Sequence of chain 1.A:
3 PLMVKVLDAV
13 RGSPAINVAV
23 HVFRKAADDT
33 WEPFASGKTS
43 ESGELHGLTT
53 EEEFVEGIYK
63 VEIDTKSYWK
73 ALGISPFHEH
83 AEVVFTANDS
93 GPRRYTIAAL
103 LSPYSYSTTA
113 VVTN

Sequence of chain 2.A:
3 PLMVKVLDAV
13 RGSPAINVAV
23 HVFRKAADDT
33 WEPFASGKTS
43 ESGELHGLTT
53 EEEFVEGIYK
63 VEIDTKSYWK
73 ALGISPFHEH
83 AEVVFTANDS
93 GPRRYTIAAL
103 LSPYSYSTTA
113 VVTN

Binding-site contacts:
Ligand atom C3 contacts residue 9PS1 of chain 2.C at 0.8 Å.
Ligand atom C20 contacts residue SER109 of chain 1.A at 3.7 Å.
Ligand atom O23 contacts residue SER109 of chain 1.A at 2.8 Å (h-bond).
Ligand atom C6 contacts residue 9PS1 of chain 2.C at 0.7 Å.
Ligand atom O24 contacts residue LEU102 of chain 2.A at 3.1 Å.
Ligand atom C21 contacts residue SER109 of chain 1.A at 3.5 Å.
Ligand atom O23 contacts residue 9PS1 of chain 2.C at 0.5 Å (h-bond).
Ligand atom C21 contacts residue LEU102 of chain 2.A at 3.1 Å (hydrophobic).
Ligand atom C10 contacts residue 9PS1 of chain 2.C at 1.0 Å.
Ligand atom C1 contacts residue LYS7 of chain 1.A at 3.6 Å.
Ligand atom C2 contacts residue LYS7 of chain 1.A at 3.7 Å.
Ligand atom O24 contacts residue SER109 of chain 1.A at 2.6 Å (h-bond).
Ligand atom C1 contacts residue LYS7 of chain 2.A at 3.1 Å.
Ligand atom O23 contacts residue LEU102 of chain 2.A at 3.2 Å.
Ligand atom C7 contacts residue 9PS1 of chain 2.C at 1.6 Å.
Ligand atom O23 contacts residue SER109 of chain 2.A at 2.9 Å (h-bond).
Ligand atom O24 contacts residue 9PS1 of chain 2.C at 1.7 Å.
Ligand atom C1 contacts residue 9PS1 of chain 2.C at 0.5 Å.
Ligand atom C20 contacts residue 9PS1 of chain 2.C at 0.5 Å.
Ligand atom C19 contacts residue LEU102 of chain 2.A at 3.4 Å (hydrophobic).
Ligand atom C15 contacts residue 9PS1 of chain 2.C at 1.1 Å.
Ligand atom C15 contacts residue LEU9 of chain 2.A at 3.6 Å (hydrophobic).
Ligand atom C20 contacts residue LEU102 of chain 2.A at 3.2 Å (hydrophobic).
Ligand atom C10 contacts residue LYS7 of chain 2.A at 3.3 Å.
Ligand atom C5 contacts residue LEU9 of chain 2.A at 3.4 Å (hydrophobic).
Ligand atom C2 contacts residue LYS7 of chain 2.A at 3.2 Å.
Ligand atom C17 contacts residue 9PS1 of chain 2.C at 1.0 Å.
Ligand atom C22 contacts residue 9PS1 of chain 2.C at 0.9 Å.
Ligand atom C18 contacts residue 9PS1 of chain 2.C at 0.9 Å.
Ligand atom C16 contacts residue LEU9 of chain 2.A at 3.3 Å (hydrophobic).
Ligand atom C5 contacts residue 9PS1 of chain 2.C at 0.8 Å.
Ligand atom C10 contacts residue LYS7 of chain 1.A at 3.6 Å.
Ligand atom C4 contacts residue 9PS1 of chain 2.C at 0.8 Å.
Ligand atom C21 contacts residue 9PS1 of chain 2.C at 0.7 Å.
Ligand atom C8 contacts residue 9PS1 of chain 2.C at 2.3 Å.
Ligand atom C19 contacts residue 9PS1 of chain 2.C at 0.7 Å.
Ligand atom C6 contacts residue LYS7 of chain 2.A at 3.4 Å.
Ligand atom C16 contacts residue 9PS1 of chain 2.C at 1.1 Å.
Ligand atom C9 contacts residue 9PS1 of chain 2.C at 2.3 Å.
Ligand atom C2 contacts residue 9PS1 of chain 2.C at 0.7 Å.

This protein binds this small molecule.
Small molecule (SMILES): Oc1ccc(/C=C/c2ccc3ccccc3c2)cc1O